This small molecule binds to this protein.
Small molecule (SMILES): CC(=O)N[C@H]1[C@H](O[C@H]2[C@H](O)[C@@H](NC(C)=O)CO[C@@H]2CO)O[C@H](CO)[C@@H](O)[C@@H]1O

Sequence of chain 1.E:
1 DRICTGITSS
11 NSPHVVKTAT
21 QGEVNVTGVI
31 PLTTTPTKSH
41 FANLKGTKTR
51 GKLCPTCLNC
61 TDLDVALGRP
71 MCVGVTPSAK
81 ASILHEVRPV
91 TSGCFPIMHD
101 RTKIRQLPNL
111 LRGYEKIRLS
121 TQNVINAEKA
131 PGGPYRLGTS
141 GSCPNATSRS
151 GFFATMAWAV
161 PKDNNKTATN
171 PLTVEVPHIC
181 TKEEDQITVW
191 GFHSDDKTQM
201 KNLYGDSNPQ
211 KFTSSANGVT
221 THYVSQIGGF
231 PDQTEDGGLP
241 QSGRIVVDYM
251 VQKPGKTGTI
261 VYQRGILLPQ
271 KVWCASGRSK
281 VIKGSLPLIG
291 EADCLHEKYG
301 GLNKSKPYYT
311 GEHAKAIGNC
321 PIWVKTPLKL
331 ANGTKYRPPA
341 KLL

Binding-site contacts:
Ligand atom C4 contacts residue ASN25 of chain 1.E at 4.3 Å.
Ligand atom N2 contacts residue SER12 of chain 1.E at 4.3 Å.
Ligand atom C2 contacts residue ASN25 of chain 1.E at 2.5 Å.
Ligand atom C5 contacts residue ASN25 of chain 1.E at 3.7 Å.
Ligand atom C6 contacts residue VAL15 of chain 1.E at 4.0 Å (hydrophobic).
Ligand atom O7 contacts residue TYR336 of chain 1.E at 3.7 Å.
Ligand atom O6 contacts residue VAL15 of chain 1.E at 4.4 Å.
Ligand atom O6 contacts residue PRO13 of chain 1.E at 3.0 Å (h-bond).
Ligand atom C5 contacts residue VAL15 of chain 1.E at 4.3 Å (hydrophobic).
Ligand atom C1 contacts residue SER12 of chain 1.E at 4.1 Å.
Ligand atom O5 contacts residue VAL15 of chain 1.E at 3.6 Å.
Ligand atom C3 contacts residue ASN25 of chain 1.E at 3.8 Å.
Ligand atom C6 contacts residue PRO13 of chain 1.E at 4.0 Å (hydrophobic).
Ligand atom N2 contacts residue ASN25 of chain 1.E at 2.8 Å (h-bond).
Ligand atom C8 contacts residue SER12 of chain 1.E at 3.2 Å.
Ligand atom C8 contacts residue ASN25 of chain 1.E at 4.1 Å.
Ligand atom O7 contacts residue ASN25 of chain 1.E at 4.4 Å.
Ligand atom C1 contacts residue ASN25 of chain 1.E at 1.5 Å.
Ligand atom C2 contacts residue SER12 of chain 1.E at 4.0 Å.
Ligand atom O5 contacts residue PRO13 of chain 1.E at 4.0 Å.
Ligand atom C7 contacts residue SER12 of chain 1.E at 4.0 Å.
Ligand atom O5 contacts residue ASN25 of chain 1.E at 2.5 Å (h-bond).
Ligand atom C8 contacts residue PRO13 of chain 1.E at 4.3 Å (hydrophobic).
Ligand atom C8 contacts residue ASN11 of chain 1.E at 4.3 Å.
Ligand atom C7 contacts residue ASN25 of chain 1.E at 3.6 Å.
Ligand atom O5 contacts residue SER12 of chain 1.E at 4.4 Å.